Binding-site contacts:
Ligand atom C4 contacts residue PRO203 of chain 1.TA at 4.2 Å (hydrophobic).
Ligand atom C2 contacts residue GLY421 of chain 1.TA at 3.4 Å.
Ligand atom C1' contacts residue HIS412 of chain 1.TA at 4.3 Å.
Ligand atom C2' contacts residue PRO413 of chain 1.TA at 3.8 Å (hydrophobic).
Ligand atom C6 contacts residue VAL202 of chain 1.TA at 4.2 Å (hydrophobic).
Ligand atom N7 contacts residue ASN391 of chain 1.TA at 3.9 Å.
Ligand atom C3' contacts residue HIS412 of chain 1.TA at 4.0 Å.
Ligand atom N9 contacts residue PRO413 of chain 1.TA at 4.3 Å.
Ligand atom N1 contacts residue PHE420 of chain 1.TA at 4.2 Å.
Ligand atom C5 contacts residue SER414 of chain 1.TA at 3.9 Å.
Ligand atom C2 contacts residue PRO413 of chain 1.TA at 3.5 Å (hydrophobic).
Ligand atom N6 contacts residue PRO415 of chain 1.TA at 4.2 Å.
Ligand atom N7 contacts residue SER414 of chain 1.TA at 3.6 Å.
Ligand atom C2' contacts residue HIS412 of chain 1.TA at 3.1 Å.
Ligand atom N9 contacts residue HIS412 of chain 1.TA at 4.3 Å.
Ligand atom C2 contacts residue ILE404 of chain 1.TA at 4.4 Å (hydrophobic).
Ligand atom N3 contacts residue PRO413 of chain 1.TA at 3.8 Å.
Ligand atom C6 contacts residue PRO203 of chain 1.TA at 4.3 Å (hydrophobic).
Ligand atom N1 contacts residue PRO413 of chain 1.TA at 3.5 Å (h-bond).
Ligand atom C6 contacts residue PRO413 of chain 1.TA at 3.8 Å (hydrophobic).
Ligand atom N7 contacts residue HIS412 of chain 1.TA at 4.1 Å.
Ligand atom N6 contacts residue SER414 of chain 1.TA at 3.7 Å.
Ligand atom C1' contacts residue PRO413 of chain 1.TA at 3.9 Å (hydrophobic).
Ligand atom N6 contacts residue PHE420 of chain 1.TA at 3.7 Å.
Ligand atom O3' contacts residue PRO413 of chain 1.TA at 4.2 Å.
Ligand atom N9 contacts residue PRO203 of chain 1.TA at 4.4 Å.
Ligand atom C6 contacts residue SER414 of chain 1.TA at 4.0 Å.
Ligand atom N6 contacts residue GLY419 of chain 1.TA at 3.5 Å (h-bond).
Ligand atom C6 contacts residue GLY421 of chain 1.TA at 3.6 Å.
Ligand atom C8 contacts residue SER414 of chain 1.TA at 4.3 Å.
Ligand atom C5 contacts residue PRO203 of chain 1.TA at 3.9 Å (hydrophobic).
Ligand atom C4 contacts residue PRO413 of chain 1.TA at 4.0 Å (hydrophobic).
Ligand atom N7 contacts residue PRO203 of chain 1.TA at 4.0 Å.
Ligand atom C2 contacts residue VAL202 of chain 1.TA at 4.2 Å (hydrophobic).
Ligand atom C8 contacts residue HIS412 of chain 1.TA at 3.4 Å.
Ligand atom C8 contacts residue PRO203 of chain 1.TA at 4.2 Å (hydrophobic).
Ligand atom N1 contacts residue VAL202 of chain 1.TA at 3.7 Å.
Ligand atom N1 contacts residue GLY421 of chain 1.TA at 3.1 Å (h-bond).
Ligand atom N6 contacts residue GLY421 of chain 1.TA at 3.3 Å (h-bond).
Ligand atom C5 contacts residue PRO413 of chain 1.TA at 4.0 Å (hydrophobic).

The small molecule below binds the protein below.
Small molecule (SMILES): Nc1ncnc2c1ncn2[C@H]1C[C@H](O)[C@@H](COP(=O)(O)O)O1

Sequence of chain 1.TA:
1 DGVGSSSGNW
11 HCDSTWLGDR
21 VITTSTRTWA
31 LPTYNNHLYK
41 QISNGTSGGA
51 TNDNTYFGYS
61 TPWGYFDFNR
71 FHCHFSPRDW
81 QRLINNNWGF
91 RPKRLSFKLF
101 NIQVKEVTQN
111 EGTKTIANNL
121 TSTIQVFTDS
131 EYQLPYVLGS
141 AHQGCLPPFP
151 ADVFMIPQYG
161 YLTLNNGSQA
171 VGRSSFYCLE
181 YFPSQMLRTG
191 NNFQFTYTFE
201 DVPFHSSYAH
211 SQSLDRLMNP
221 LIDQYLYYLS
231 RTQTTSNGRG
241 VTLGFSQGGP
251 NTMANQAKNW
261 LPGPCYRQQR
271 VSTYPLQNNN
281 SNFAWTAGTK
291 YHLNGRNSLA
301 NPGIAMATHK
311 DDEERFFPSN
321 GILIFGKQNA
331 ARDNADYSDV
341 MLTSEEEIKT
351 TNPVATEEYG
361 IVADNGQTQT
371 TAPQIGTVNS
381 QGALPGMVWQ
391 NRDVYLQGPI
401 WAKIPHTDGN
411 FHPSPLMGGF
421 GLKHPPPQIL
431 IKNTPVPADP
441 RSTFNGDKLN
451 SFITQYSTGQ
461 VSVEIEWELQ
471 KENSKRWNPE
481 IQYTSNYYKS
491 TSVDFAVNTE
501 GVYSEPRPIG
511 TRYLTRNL